Binding-site contacts:
Ligand atom O6 contacts residue SER179 of chain 1.C at 3.2 Å.
Ligand atom C4 contacts residue LYS149 of chain 1.C at 3.5 Å.
Ligand atom O1B contacts residue GLY42 of chain 1.C at 3.2 Å (h-bond).
Ligand atom O3' contacts residue TYR59 of chain 1.C at 3.4 Å.
Ligand atom C6 contacts residue LYS149 of chain 1.C at 3.4 Å.
Ligand atom N1 contacts residue ASP151 of chain 1.C at 2.7 Å (salt-bridge).
Ligand atom O6 contacts residue LYS149 of chain 1.C at 3.5 Å (salt-bridge).
Ligand atom N1 contacts residue LYS149 of chain 1.C at 3.4 Å.
Ligand atom C8 contacts residue SER45 of chain 1.C at 3.3 Å.
Ligand atom O1G contacts residue LYS43 of chain 1.C at 2.8 Å (salt-bridge).
Ligand atom O2' contacts residue PHE55 of chain 1.C at 3.2 Å.
Ligand atom O4' contacts residue LYS149 of chain 1.C at 2.8 Å (salt-bridge).
Ligand atom O2G contacts residue MG1 of chain 1.L at 2.1 Å.
Ligand atom O1A contacts residue SER45 of chain 1.C at 2.3 Å (h-bond).
Ligand atom O2B contacts residue THR44 of chain 1.C at 3.0 Å (h-bond).
Ligand atom O1B contacts residue LYS43 of chain 1.C at 2.9 Å (salt-bridge).
Ligand atom O6 contacts residue ALA180 of chain 1.C at 2.8 Å (h-bond).
Ligand atom O6 contacts residue ASN148 of chain 1.C at 3.2 Å (h-bond).
Ligand atom O5' contacts residue SER45 of chain 1.C at 3.4 Å (h-bond).
Ligand atom O3G contacts residue TYR59 of chain 1.C at 2.9 Å (h-bond).
Ligand atom O2' contacts residue GLN57 of chain 1.C at 3.3 Å.
Ligand atom O2' contacts residue SER56 of chain 1.C at 2.5 Å (h-bond).
Ligand atom O2A contacts residue TYR59 of chain 1.C at 3.0 Å.
Ligand atom O1B contacts residue VAL41 of chain 1.C at 3.4 Å (h-bond).
Ligand atom PB contacts residue MG1 of chain 1.L at 3.5 Å.
Ligand atom C5' contacts residue GLY40 of chain 1.C at 3.3 Å.
Ligand atom C5 contacts residue LYS149 of chain 1.C at 3.4 Å.
Ligand atom O3G contacts residue LEU39 of chain 1.C at 3.5 Å.
Ligand atom N2 contacts residue ASP151 of chain 1.C at 2.9 Å (salt-bridge).
Ligand atom C3B contacts residue GLY40 of chain 1.C at 2.9 Å.
Ligand atom O1G contacts residue GLY89 of chain 1.C at 3.4 Å (h-bond).
Ligand atom N7 contacts residue ASN148 of chain 1.C at 3.2 Å (h-bond).
Ligand atom O3A contacts residue GLY42 of chain 1.C at 2.9 Å (h-bond).
Ligand atom O3' contacts residue GLN57 of chain 1.C at 2.6 Å (h-bond).
Ligand atom O2G contacts residue THR62 of chain 1.C at 2.8 Å (h-bond).
Ligand atom O2B contacts residue MG1 of chain 1.L at 2.1 Å.
Ligand atom PB contacts residue LYS43 of chain 1.C at 3.5 Å.
Ligand atom PG contacts residue MG1 of chain 1.L at 3.2 Å.
Ligand atom O1G contacts residue MG1 of chain 1.L at 3.5 Å.
Ligand atom O6 contacts residue LYS181 of chain 1.C at 3.3 Å (salt-bridge).

Sequence of chain 1.C:
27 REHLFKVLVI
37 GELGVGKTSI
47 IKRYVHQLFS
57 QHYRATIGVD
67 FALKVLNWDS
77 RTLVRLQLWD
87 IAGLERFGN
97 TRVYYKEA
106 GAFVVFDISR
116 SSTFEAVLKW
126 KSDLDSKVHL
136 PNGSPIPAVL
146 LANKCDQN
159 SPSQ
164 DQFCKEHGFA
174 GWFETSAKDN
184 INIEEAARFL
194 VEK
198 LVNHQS

This small molecule binds to this protein.
Small molecule (SMILES): Nc1nc2c(ncn2[C@@H]2O[C@H](CO[P](=O)(O)O[P](=O)(O)CP(=O)(O)O)[C@@H](O)[C@H]2O)c(=O)[nH]1